Binding-site contacts:
Ligand atom O6 contacts residue LYS207 of chain 1.A at 3.8 Å.
Ligand atom C8 contacts residue THR276 of chain 1.A at 3.3 Å.
Ligand atom C4 contacts residue ASN204 of chain 1.A at 4.1 Å.
Ligand atom O7 contacts residue ASN204 of chain 1.A at 3.0 Å (h-bond).
Ligand atom C8 contacts residue ASN204 of chain 1.A at 4.1 Å.
Ligand atom C3 contacts residue ASN204 of chain 1.A at 3.7 Å.
Ligand atom C1 contacts residue ASN204 of chain 1.A at 1.4 Å.
Ligand atom C7 contacts residue THR276 of chain 1.A at 4.5 Å.
Ligand atom C1 contacts residue LYS207 of chain 1.A at 4.2 Å.
Ligand atom C5 contacts residue ASN204 of chain 1.A at 3.6 Å.
Ligand atom C8 contacts residue GLY275 of chain 1.A at 4.1 Å.
Ligand atom N2 contacts residue ASN204 of chain 1.A at 2.9 Å (h-bond).
Ligand atom O5 contacts residue LYS207 of chain 1.A at 3.5 Å.
Ligand atom C7 contacts residue ASN204 of chain 1.A at 3.2 Å.
Ligand atom C6 contacts residue LYS207 of chain 1.A at 4.4 Å.
Ligand atom O5 contacts residue ASN204 of chain 1.A at 2.3 Å (h-bond).
Ligand atom C2 contacts residue ASN204 of chain 1.A at 2.3 Å.

Sequence of chain 1.A:
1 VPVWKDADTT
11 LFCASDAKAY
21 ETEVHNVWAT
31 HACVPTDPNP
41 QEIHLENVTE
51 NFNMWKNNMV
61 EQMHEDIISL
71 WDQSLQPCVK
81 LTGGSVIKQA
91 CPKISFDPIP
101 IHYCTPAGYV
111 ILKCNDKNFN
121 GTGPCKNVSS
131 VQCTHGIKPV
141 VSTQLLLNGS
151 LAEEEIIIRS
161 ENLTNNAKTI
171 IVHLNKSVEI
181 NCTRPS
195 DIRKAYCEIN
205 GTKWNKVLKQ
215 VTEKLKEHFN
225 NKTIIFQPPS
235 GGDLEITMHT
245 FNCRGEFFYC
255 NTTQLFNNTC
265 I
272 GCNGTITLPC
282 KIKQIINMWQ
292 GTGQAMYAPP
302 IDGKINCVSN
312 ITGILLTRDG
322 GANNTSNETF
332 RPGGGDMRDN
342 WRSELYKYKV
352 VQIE

This protein binds this small molecule.
Small molecule (SMILES): CC(=O)N[C@@H]1[C@@H](O)[C@H](O)[C@@H](CO)O[C@H]1O